This small molecule binds to this protein.
Small molecule (SMILES): CC#CC[C@@H](C)[C@H](O)/C=C/[C@@H]1[C@H]2C/C(=C/CCCC(=O)O)C[C@H]2C[C@H]1O

Sequence of chain 1.A:
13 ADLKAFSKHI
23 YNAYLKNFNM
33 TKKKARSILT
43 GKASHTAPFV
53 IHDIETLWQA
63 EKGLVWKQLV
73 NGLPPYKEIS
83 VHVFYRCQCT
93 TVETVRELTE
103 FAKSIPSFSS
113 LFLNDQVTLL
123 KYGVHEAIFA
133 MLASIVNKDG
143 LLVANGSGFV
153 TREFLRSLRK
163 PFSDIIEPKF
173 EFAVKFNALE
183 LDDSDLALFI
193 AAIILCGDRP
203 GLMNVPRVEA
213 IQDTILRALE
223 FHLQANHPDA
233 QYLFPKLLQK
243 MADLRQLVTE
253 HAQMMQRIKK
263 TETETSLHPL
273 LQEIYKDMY

Binding-site contacts:
Ligand atom C16 contacts residue THR93 of chain 1.A at 3.7 Å.
Ligand atom O1 contacts residue THR93 of chain 1.A at 3.0 Å (h-bond).
Ligand atom C17 contacts residue LEU143 of chain 1.A at 4.0 Å (hydrophobic).
Ligand atom C10 contacts residue CYS89 of chain 1.A at 3.8 Å (hydrophobic).
Ligand atom C2 contacts residue PHE131 of chain 1.A at 4.0 Å (hydrophobic).
Ligand atom C11 contacts residue THR92 of chain 1.A at 3.9 Å.
Ligand atom C19 contacts residue TYR277 of chain 1.A at 3.6 Å (hydrophobic).
Ligand atom C4 contacts residue THR93 of chain 1.A at 3.8 Å.
Ligand atom O4 contacts residue HIS127 of chain 1.A at 3.3 Å (h-bond).
Ligand atom O1 contacts residue THR92 of chain 1.A at 3.8 Å.
Ligand atom C6 contacts residue ILE168 of chain 1.A at 3.9 Å (hydrophobic).
Ligand atom O3 contacts residue HIS253 of chain 1.A at 2.7 Å (h-bond).
Ligand atom O3 contacts residue TYR277 of chain 1.A at 2.7 Å (h-bond).
Ligand atom C18 contacts residue ARG88 of chain 1.A at 3.5 Å.
Ligand atom C4 contacts residue PHE131 of chain 1.A at 3.9 Å (hydrophobic).
Ligand atom C18 contacts residue THR92 of chain 1.A at 3.5 Å.
Ligand atom C22 contacts residue LEU59 of chain 1.A at 3.8 Å (hydrophobic).
Ligand atom O4 contacts residue THR93 of chain 1.A at 2.6 Å (h-bond).
Ligand atom C21 contacts residue ARG88 of chain 1.A at 3.9 Å.
Ligand atom C19 contacts residue THR93 of chain 1.A at 3.4 Å.
Ligand atom C14 contacts residue PHE86 of chain 1.A at 3.4 Å (hydrophobic).
Ligand atom C12 contacts residue HIS253 of chain 1.A at 3.5 Å.
Ligand atom C15 contacts residue CYS89 of chain 1.A at 3.8 Å (hydrophobic).
Ligand atom C21 contacts residue VAL152 of chain 1.A at 3.9 Å (hydrophobic).
Ligand atom C16 contacts residue TYR277 of chain 1.A at 4.0 Å (hydrophobic).
Ligand atom C18 contacts residue CYS89 of chain 1.A at 3.8 Å (hydrophobic).
Ligand atom C13 contacts residue THR92 of chain 1.A at 3.8 Å.
Ligand atom O2 contacts residue THR92 of chain 1.A at 2.9 Å (h-bond).
Ligand atom C4 contacts residue ILE130 of chain 1.A at 3.7 Å (hydrophobic).
Ligand atom O2 contacts residue VAL145 of chain 1.A at 3.6 Å.
Ligand atom C22 contacts residue ARG88 of chain 1.A at 3.9 Å.
Ligand atom C13 contacts residue LEU143 of chain 1.A at 3.7 Å (hydrophobic).
Ligand atom C20 contacts residue VAL152 of chain 1.A at 3.8 Å (hydrophobic).
Ligand atom C19 contacts residue HIS127 of chain 1.A at 3.5 Å.
Ligand atom C7 contacts residue PHE131 of chain 1.A at 3.9 Å (hydrophobic).
Ligand atom C17 contacts residue VAL152 of chain 1.A at 3.9 Å (hydrophobic).
Ligand atom O3 contacts residue HIS127 of chain 1.A at 3.0 Å (h-bond).
Ligand atom C19 contacts residue HIS253 of chain 1.A at 3.5 Å.
Ligand atom O4 contacts residue HIS253 of chain 1.A at 3.9 Å.
Ligand atom C5 contacts residue THR93 of chain 1.A at 3.9 Å.